Sequence of chain 1.C:
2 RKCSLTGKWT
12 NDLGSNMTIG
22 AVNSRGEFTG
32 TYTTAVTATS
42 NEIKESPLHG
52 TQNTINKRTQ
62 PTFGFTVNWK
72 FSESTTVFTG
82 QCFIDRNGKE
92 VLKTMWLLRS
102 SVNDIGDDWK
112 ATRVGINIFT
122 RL

The small molecule below binds the protein below.
Small molecule (SMILES): O=C1N[C@H]2[C@H](CS[C@H]2CCCCC=CC23C4=C5C6=C2[Fe]56432789C3=C2[C-]7C8=C39)N1

Sequence of chain 1.A:
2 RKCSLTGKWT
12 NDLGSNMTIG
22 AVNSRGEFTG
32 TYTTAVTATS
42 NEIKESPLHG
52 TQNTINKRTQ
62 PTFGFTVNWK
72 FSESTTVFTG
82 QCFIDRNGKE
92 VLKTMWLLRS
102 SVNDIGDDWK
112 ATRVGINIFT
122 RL

Binding-site contacts:
Ligand atom C6 contacts residue TRP97 of chain 1.A at 3.3 Å (hydrophobic).
Ligand atom C23 contacts residue ALA39 of chain 1.A at 3.5 Å (hydrophobic).
Ligand atom C19 contacts residue ARG114 of chain 1.A at 3.4 Å.
Ligand atom C7 contacts residue VAL37 of chain 1.A at 3.8 Å (hydrophobic).
Ligand atom C20 contacts residue ARG114 of chain 1.A at 3.2 Å.
Ligand atom C5 contacts residue ASN118 of chain 1.A at 3.7 Å.
Ligand atom C3 contacts residue ASN118 of chain 1.A at 3.7 Å.
Ligand atom N2 contacts residue VAL37 of chain 1.A at 3.7 Å.
Ligand atom N1 contacts residue ASN118 of chain 1.A at 2.7 Å (h-bond).
Ligand atom C4 contacts residue VAL37 of chain 1.A at 3.8 Å (hydrophobic).
Ligand atom C3 contacts residue TYR33 of chain 1.A at 3.4 Å (hydrophobic).
Ligand atom C4 contacts residue TRP110 of chain 1.C at 3.7 Å (hydrophobic).
Ligand atom O3 contacts residue SER16 of chain 1.A at 2.7 Å (h-bond).
Ligand atom C3 contacts residue LEU14 of chain 1.A at 3.8 Å (hydrophobic).
Ligand atom C7 contacts residue TRP70 of chain 1.A at 3.8 Å (hydrophobic).
Ligand atom C20 contacts residue SER101 of chain 1.A at 3.7 Å.
Ligand atom C10 contacts residue PHE72 of chain 1.A at 3.7 Å (hydrophobic).
Ligand atom C14 contacts residue THR40 of chain 1.A at 3.4 Å.
Ligand atom C2 contacts residue TRP110 of chain 1.C at 3.6 Å (hydrophobic).
Ligand atom C11 contacts residue SER75 of chain 1.A at 3.4 Å.
Ligand atom S1 contacts residue TRP70 of chain 1.A at 3.5 Å.
Ligand atom C8 contacts residue LEU99 of chain 1.A at 3.7 Å (hydrophobic).
Ligand atom C9 contacts residue TRP70 of chain 1.A at 3.8 Å (hydrophobic).
Ligand atom C3 contacts residue THR35 of chain 1.A at 3.8 Å.
Ligand atom O3 contacts residue ASN12 of chain 1.A at 3.0 Å (h-bond).
Ligand atom C9 contacts residue PHE72 of chain 1.A at 3.8 Å (hydrophobic).
Ligand atom C11 contacts residue SER73 of chain 1.A at 3.8 Å.
Ligand atom C18 contacts residue ALA39 of chain 1.A at 3.8 Å (hydrophobic).
Ligand atom C7 contacts residue THR35 of chain 1.A at 3.4 Å.
Ligand atom N2 contacts residue THR35 of chain 1.A at 2.9 Å (h-bond).
Ligand atom C12 contacts residue SER73 of chain 1.A at 3.8 Å.
Ligand atom C8 contacts residue TRP70 of chain 1.A at 3.6 Å (hydrophobic).
Ligand atom C5 contacts residue TRP97 of chain 1.A at 3.8 Å (hydrophobic).
Ligand atom N2 contacts residue SER16 of chain 1.A at 3.8 Å.
Ligand atom N1 contacts residue LEU14 of chain 1.A at 3.6 Å.
Ligand atom O3 contacts residue TYR33 of chain 1.A at 2.6 Å (h-bond).
Ligand atom S1 contacts residue THR77 of chain 1.A at 3.5 Å (h-bond).
Ligand atom C22 contacts residue TRP110 of chain 1.C at 3.5 Å (hydrophobic).
Ligand atom C21 contacts residue LEU99 of chain 1.A at 3.7 Å (hydrophobic).
Ligand atom C3 contacts residue SER16 of chain 1.A at 3.5 Å.